Binding-site contacts:
Ligand atom O contacts residue TYR15 of chain 1.C at 4.2 Å.
Ligand atom CB contacts residue ILE92 of chain 1.C at 4.2 Å (hydrophobic).
Ligand atom OE2 contacts residue PHE8 of chain 1.B at 3.8 Å.
Ligand atom CA contacts residue ILE92 of chain 1.C at 3.6 Å (hydrophobic).
Ligand atom O contacts residue ILE92 of chain 1.C at 4.4 Å.
Ligand atom CG2 contacts residue TYR15 of chain 1.C at 3.7 Å (hydrophobic).
Ligand atom CD1 contacts residue PHE8 of chain 1.B at 4.2 Å (hydrophobic).
Ligand atom C contacts residue LEU8 of chain 1.C at 4.0 Å (hydrophobic).
Ligand atom C contacts residue ASP94 of chain 1.C at 4.4 Å.
Ligand atom O contacts residue GLN11 of chain 1.C at 3.3 Å (h-bond).
Ligand atom CD1 contacts residue VAL93 of chain 1.C at 3.6 Å (hydrophobic).
Ligand atom O contacts residue LEU8 of chain 1.C at 3.5 Å.
Ligand atom CG1 contacts residue TYR15 of chain 1.C at 3.0 Å (hydrophobic).
Ligand atom CG contacts residue PHE8 of chain 1.B at 4.2 Å (hydrophobic).
Ligand atom C contacts residue ILE92 of chain 1.C at 3.7 Å (hydrophobic).
Ligand atom OE2 contacts residue ARG5 of chain 1.B at 3.8 Å.
Ligand atom CB contacts residue LEU8 of chain 1.C at 3.9 Å (hydrophobic).
Ligand atom CD1 contacts residue LEU8 of chain 1.C at 4.2 Å (hydrophobic).
Ligand atom O contacts residue MET3 of chain 1.C at 3.7 Å.
Ligand atom CG2 contacts residue ILE92 of chain 1.C at 3.7 Å (hydrophobic).
Ligand atom O contacts residue ASP94 of chain 1.C at 2.8 Å (salt-bridge).
Ligand atom CD contacts residue VAL93 of chain 1.C at 4.2 Å (hydrophobic).
Ligand atom OG contacts residue ASP94 of chain 1.C at 3.6 Å.
Ligand atom N contacts residue ILE92 of chain 1.C at 2.9 Å (h-bond).
Ligand atom CG1 contacts residue GLN11 of chain 1.C at 4.1 Å.
Ligand atom C contacts residue ASP94 of chain 1.C at 3.8 Å.
Ligand atom C contacts residue ASP94 of chain 1.C at 4.1 Å.
Ligand atom OE2 contacts residue VAL93 of chain 1.C at 3.5 Å.
Ligand atom CB contacts residue GLN11 of chain 1.C at 4.1 Å.
Ligand atom CA contacts residue ILE92 of chain 1.C at 3.8 Å (hydrophobic).
Ligand atom CB contacts residue TYR15 of chain 1.C at 3.4 Å (hydrophobic).
Ligand atom CB contacts residue ASP94 of chain 1.C at 4.0 Å.
Ligand atom O contacts residue ASP94 of chain 1.C at 3.0 Å (salt-bridge).
Ligand atom C contacts residue TYR15 of chain 1.C at 4.3 Å (hydrophobic).
Ligand atom CG2 contacts residue TYR15 of chain 1.C at 4.4 Å (hydrophobic).
Ligand atom CG1 contacts residue LEU8 of chain 1.C at 3.5 Å (hydrophobic).
Ligand atom N contacts residue TYR15 of chain 1.C at 4.4 Å.
Ligand atom O contacts residue VAL93 of chain 1.C at 3.9 Å.
Ligand atom C contacts residue GLN11 of chain 1.C at 4.1 Å.
Ligand atom N contacts residue ASP94 of chain 1.C at 4.3 Å.

Sequence of chain 1.C:
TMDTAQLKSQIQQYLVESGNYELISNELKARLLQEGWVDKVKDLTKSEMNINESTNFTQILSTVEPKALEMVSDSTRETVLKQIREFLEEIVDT

Sequence of chain 1.B:
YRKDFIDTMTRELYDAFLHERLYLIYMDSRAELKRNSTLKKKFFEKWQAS

A protein and the small-molecule ligand that binds it are described below.
Small molecule (SMILES): CC[C@H](C)[C@H](NC(=O)[C@H](CO)NC(=O)[C@H](CCC(=O)O)NC(=O)[C@H](CCCCN)NC(=O)[C@@H](N)CC(=O)O)C(=O)N[C@H](C=O)C(C)C